Sequence of chain 1.A:
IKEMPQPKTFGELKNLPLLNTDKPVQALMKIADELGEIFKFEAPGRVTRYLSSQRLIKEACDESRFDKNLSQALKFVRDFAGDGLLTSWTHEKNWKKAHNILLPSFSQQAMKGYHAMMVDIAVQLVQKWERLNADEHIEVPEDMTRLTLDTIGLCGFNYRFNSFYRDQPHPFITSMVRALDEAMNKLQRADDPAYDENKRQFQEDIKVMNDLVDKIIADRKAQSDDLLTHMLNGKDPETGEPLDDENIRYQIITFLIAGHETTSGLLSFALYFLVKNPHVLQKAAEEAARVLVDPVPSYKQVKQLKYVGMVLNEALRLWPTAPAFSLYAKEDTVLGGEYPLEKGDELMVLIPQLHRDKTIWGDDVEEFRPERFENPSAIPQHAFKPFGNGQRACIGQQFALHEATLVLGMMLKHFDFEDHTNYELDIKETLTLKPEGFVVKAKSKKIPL

Binding-site contacts:
Ligand atom CAC contacts residue ALA386 of chain 1.A at 3.7 Å (hydrophobic).
Ligand atom CAD contacts residue ALA386 of chain 1.A at 4.3 Å (hydrophobic).
Ligand atom CAE contacts residue ARG380 of chain 1.A at 3.9 Å.
Ligand atom CAE contacts residue ALA386 of chain 1.A at 4.4 Å (hydrophobic).
Ligand atom CAA contacts residue GLU379 of chain 1.A at 4.4 Å.
Ligand atom CAH contacts residue ARG380 of chain 1.A at 4.2 Å.
Ligand atom CAE contacts residue TRP369 of chain 1.A at 4.0 Å (hydrophobic).
Ligand atom CAA contacts residue ARG377 of chain 1.A at 4.0 Å.
Ligand atom CAG contacts residue ARG380 of chain 1.A at 3.2 Å.
Ligand atom CAG contacts residue TRP369 of chain 1.A at 4.4 Å (hydrophobic).
Ligand atom CAE contacts residue ILE387 of chain 1.A at 4.0 Å (hydrophobic).
Ligand atom CAB contacts residue ARG380 of chain 1.A at 3.8 Å.
Ligand atom CAC contacts residue ILE368 of chain 1.A at 4.1 Å (hydrophobic).
Ligand atom CAB contacts residue ARG377 of chain 1.A at 3.9 Å.
Ligand atom CAA contacts residue ARG380 of chain 1.A at 4.2 Å.
Ligand atom CAD contacts residue ILE368 of chain 1.A at 4.3 Å (hydrophobic).

The protein below binds the small molecule below.
Small molecule (SMILES): C=Cc1ccccc1